This small molecule binds to this protein.
Small molecule (SMILES): CC(=O)N[C@@H]1[C@@H](O)[C@H](O)[C@@H](CO)O[C@H]1O

Sequence of chain 1.X:
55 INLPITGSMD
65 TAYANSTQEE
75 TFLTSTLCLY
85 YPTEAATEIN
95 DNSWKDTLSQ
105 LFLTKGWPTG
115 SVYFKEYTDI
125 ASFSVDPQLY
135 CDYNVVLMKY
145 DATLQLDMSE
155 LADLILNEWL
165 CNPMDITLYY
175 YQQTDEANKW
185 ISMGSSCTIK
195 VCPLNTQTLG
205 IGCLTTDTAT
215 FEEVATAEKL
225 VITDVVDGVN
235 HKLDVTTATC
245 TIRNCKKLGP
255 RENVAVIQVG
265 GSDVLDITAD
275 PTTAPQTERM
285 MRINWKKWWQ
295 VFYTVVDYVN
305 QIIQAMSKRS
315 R

Binding-site contacts:
Ligand atom N2 contacts residue ASN69 of chain 1.X at 2.9 Å (h-bond).
Ligand atom C7 contacts residue ASN69 of chain 1.X at 3.3 Å.
Ligand atom C4 contacts residue ASN69 of chain 1.X at 4.2 Å.
Ligand atom C1 contacts residue ASN69 of chain 1.X at 1.4 Å.
Ligand atom C8 contacts residue ASN69 of chain 1.X at 3.8 Å.
Ligand atom O5 contacts residue ASN69 of chain 1.X at 2.3 Å (h-bond).
Ligand atom C5 contacts residue ASN69 of chain 1.X at 3.7 Å.
Ligand atom C3 contacts residue ASN69 of chain 1.X at 3.8 Å.
Ligand atom C2 contacts residue ASN69 of chain 1.X at 2.5 Å.
Ligand atom O7 contacts residue ASN69 of chain 1.X at 3.2 Å (h-bond).